A protein and the small-molecule ligand that binds it are described below.
Small molecule (SMILES): CC[C@H](C)[C@H](NC(=O)[C@H](CC1=CN=C2C=CC=CC12)NC(=O)[C@H](CCSC)NC(=O)[C@H](CC(C)C)NC(=O)[C@H](CC(C)C)NC(=O)[C@@H](N)Cc1ccc(O)cc1)C(=O)N[C@H](C(=O)N[C@@H](CCC(N)=O)C(=O)N[C@H](C(=O)O)C(C)C)[C@@H](C)O

Sequence of chain 1.EA:
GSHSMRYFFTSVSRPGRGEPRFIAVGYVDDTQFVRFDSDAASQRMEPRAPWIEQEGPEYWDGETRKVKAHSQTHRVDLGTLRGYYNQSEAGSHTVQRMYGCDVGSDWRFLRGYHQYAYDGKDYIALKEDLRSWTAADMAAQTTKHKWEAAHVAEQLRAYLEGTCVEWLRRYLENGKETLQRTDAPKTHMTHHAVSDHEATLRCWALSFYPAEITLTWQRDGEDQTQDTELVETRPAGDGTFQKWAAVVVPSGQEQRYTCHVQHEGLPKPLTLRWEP

Binding-site contacts:
Ligand atom CD2 contacts residue LYS66 of chain 1.EA at 3.5 Å.
Ligand atom CG2 contacts residue THR143 of chain 1.EA at 3.4 Å.
Ligand atom CA contacts residue TYR7 of chain 1.EA at 3.5 Å (hydrophobic).
Ligand atom O contacts residue TYR84 of chain 1.EA at 3.4 Å (h-bond).
Ligand atom N contacts residue TYR171 of chain 1.EA at 2.8 Å (h-bond).
Ligand atom O contacts residue LYS66 of chain 1.EA at 2.9 Å (salt-bridge).
Ligand atom N contacts residue ASP77 of chain 1.EA at 2.8 Å (salt-bridge).
Ligand atom O contacts residue GOL1 of chain 1.KC at 2.9 Å (h-bond).
Ligand atom CE2 contacts residue THR163 of chain 1.EA at 3.4 Å.
Ligand atom CD1 contacts residue ARG97 of chain 1.EA at 3.5 Å.
Ligand atom CD2 contacts residue TYR159 of chain 1.EA at 3.3 Å (hydrophobic).
Ligand atom CD2 contacts residue THR163 of chain 1.EA at 3.3 Å.
Ligand atom N contacts residue GLU63 of chain 1.EA at 2.9 Å (salt-bridge).
Ligand atom CD2 contacts residue TYR99 of chain 1.EA at 3.4 Å (hydrophobic).
Ligand atom N contacts residue TYR7 of chain 1.EA at 2.5 Å (h-bond).
Ligand atom O contacts residue LYS146 of chain 1.EA at 2.8 Å (salt-bridge).
Ligand atom N contacts residue TYR99 of chain 1.EA at 3.3 Å (h-bond).
Ligand atom C contacts residue LYS66 of chain 1.EA at 3.6 Å.
Ligand atom OXT contacts residue TYR84 of chain 1.EA at 2.8 Å (h-bond).
Ligand atom O contacts residue HIS70 of chain 1.EA at 3.5 Å.
Ligand atom O contacts residue THR73 of chain 1.EA at 3.1 Å (h-bond).
Ligand atom CD1 contacts residue HIS70 of chain 1.EA at 3.5 Å.
Ligand atom OXT contacts residue THR143 of chain 1.EA at 2.9 Å (h-bond).
Ligand atom CD1 contacts residue TRP167 of chain 1.EA at 3.2 Å (hydrophobic).
Ligand atom N contacts residue LYS66 of chain 1.EA at 3.3 Å (salt-bridge).
Ligand atom O contacts residue TYR159 of chain 1.EA at 2.5 Å (h-bond).
Ligand atom CG contacts residue GLU63 of chain 1.EA at 3.3 Å.
Ligand atom CA contacts residue ASP77 of chain 1.EA at 3.5 Å.
Ligand atom CE1 contacts residue TRP167 of chain 1.EA at 3.3 Å (hydrophobic).
Ligand atom CB contacts residue TRP167 of chain 1.EA at 3.5 Å (hydrophobic).
Ligand atom C contacts residue TYR84 of chain 1.EA at 3.5 Å (hydrophobic).
Ligand atom N contacts residue GOL1 of chain 1.KC at 2.6 Å (h-bond).
Ligand atom CB contacts residue GLU63 of chain 1.EA at 3.6 Å.
Ligand atom CB contacts residue ASP77 of chain 1.EA at 3.4 Å.
Ligand atom C contacts residue GOL1 of chain 1.KC at 3.3 Å.
Ligand atom O contacts residue TRP147 of chain 1.EA at 2.8 Å (h-bond).
Ligand atom CA contacts residue GOL1 of chain 1.KC at 3.1 Å.
Ligand atom CG2 contacts residue TYR123 of chain 1.EA at 3.4 Å (hydrophobic).
Ligand atom CD1 contacts residue MET45 of chain 1.EA at 3.5 Å (hydrophobic).
Ligand atom CE2 contacts residue LYS66 of chain 1.EA at 3.5 Å.